Sequence of chain 1.B:
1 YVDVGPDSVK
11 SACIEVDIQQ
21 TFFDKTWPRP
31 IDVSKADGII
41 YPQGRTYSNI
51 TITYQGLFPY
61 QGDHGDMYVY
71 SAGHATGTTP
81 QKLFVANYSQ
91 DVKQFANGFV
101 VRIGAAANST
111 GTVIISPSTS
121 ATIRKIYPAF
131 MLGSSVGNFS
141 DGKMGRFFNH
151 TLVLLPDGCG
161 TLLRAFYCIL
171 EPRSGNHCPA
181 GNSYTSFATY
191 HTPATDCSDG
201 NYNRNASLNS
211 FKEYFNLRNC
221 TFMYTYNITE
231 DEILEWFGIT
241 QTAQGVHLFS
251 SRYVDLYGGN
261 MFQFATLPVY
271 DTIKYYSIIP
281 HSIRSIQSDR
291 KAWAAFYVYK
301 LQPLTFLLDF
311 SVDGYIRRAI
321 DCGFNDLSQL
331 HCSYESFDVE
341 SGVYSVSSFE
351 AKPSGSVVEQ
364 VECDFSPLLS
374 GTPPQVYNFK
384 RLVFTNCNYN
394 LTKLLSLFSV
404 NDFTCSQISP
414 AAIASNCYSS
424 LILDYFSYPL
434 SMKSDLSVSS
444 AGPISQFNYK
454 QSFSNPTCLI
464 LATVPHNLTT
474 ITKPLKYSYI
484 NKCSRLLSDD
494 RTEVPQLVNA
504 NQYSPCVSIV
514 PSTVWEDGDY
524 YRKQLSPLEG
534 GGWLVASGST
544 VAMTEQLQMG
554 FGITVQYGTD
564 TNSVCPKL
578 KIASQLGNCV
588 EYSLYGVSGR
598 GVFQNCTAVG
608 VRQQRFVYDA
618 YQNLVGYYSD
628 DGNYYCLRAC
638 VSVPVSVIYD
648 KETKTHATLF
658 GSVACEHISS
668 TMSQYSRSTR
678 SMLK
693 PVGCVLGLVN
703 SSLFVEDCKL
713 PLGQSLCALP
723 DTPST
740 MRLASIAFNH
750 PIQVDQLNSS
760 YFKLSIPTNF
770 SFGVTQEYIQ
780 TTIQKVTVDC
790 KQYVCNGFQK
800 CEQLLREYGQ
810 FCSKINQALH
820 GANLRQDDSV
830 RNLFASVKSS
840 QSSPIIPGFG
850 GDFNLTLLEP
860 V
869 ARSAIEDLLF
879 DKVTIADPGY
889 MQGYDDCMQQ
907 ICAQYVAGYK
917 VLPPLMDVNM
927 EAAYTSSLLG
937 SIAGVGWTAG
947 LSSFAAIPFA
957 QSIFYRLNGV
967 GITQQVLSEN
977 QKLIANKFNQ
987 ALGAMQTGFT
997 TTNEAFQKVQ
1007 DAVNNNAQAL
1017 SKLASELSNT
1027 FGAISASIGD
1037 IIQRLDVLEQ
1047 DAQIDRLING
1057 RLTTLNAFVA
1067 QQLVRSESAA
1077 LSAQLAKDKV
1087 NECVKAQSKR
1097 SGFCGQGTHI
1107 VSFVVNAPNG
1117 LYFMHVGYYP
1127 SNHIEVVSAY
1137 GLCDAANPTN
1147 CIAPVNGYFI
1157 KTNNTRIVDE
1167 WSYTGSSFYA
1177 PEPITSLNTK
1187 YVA

Binding-site contacts:
Ligand atom C2 contacts residue ASN853 of chain 1.B at 2.8 Å.
Ligand atom C5 contacts residue ASN853 of chain 1.B at 3.6 Å.
Ligand atom O7 contacts residue ASN853 of chain 1.B at 4.2 Å.
Ligand atom C3 contacts residue ASN853 of chain 1.B at 4.0 Å.
Ligand atom C8 contacts residue GLN992 of chain 1.B at 3.5 Å.
Ligand atom C7 contacts residue ASN853 of chain 1.B at 4.0 Å.
Ligand atom C4 contacts residue ASN853 of chain 1.B at 4.4 Å.
Ligand atom C1 contacts residue ASN853 of chain 1.B at 1.6 Å.
Ligand atom O5 contacts residue ASN853 of chain 1.B at 2.4 Å (h-bond).
Ligand atom N2 contacts residue ASN853 of chain 1.B at 3.3 Å (h-bond).

A protein and the small-molecule ligand that binds it are described below.
Small molecule (SMILES): CC(=O)N[C@@H]1[C@@H](O)[C@H](O)[C@@H](CO)O[C@H]1O